The protein below binds the small molecule below.
Small molecule (SMILES): Clc1c(CNc2nccc(Nc3cc(C4CC4)[nH]n3)n2)ccc2nc[nH]c12

Binding-site contacts:
Ligand atom N15 contacts residue LEU100 of chain 1.B at 2.9 Å (h-bond).
Ligand atom N28 contacts residue THR159 of chain 1.B at 3.8 Å.
Ligand atom C16 contacts residue LEU149 of chain 1.B at 3.5 Å (hydrophobic).
Ligand atom N15 contacts residue TYR99 of chain 1.B at 3.6 Å.
Ligand atom C12 contacts residue LEU100 of chain 1.B at 3.4 Å (hydrophobic).
Ligand atom C12 contacts residue TYR99 of chain 1.B at 3.7 Å (hydrophobic).
Ligand atom C24 contacts residue THR159 of chain 1.B at 3.6 Å.
Ligand atom N19 contacts residue LEU100 of chain 1.B at 3.9 Å.
Ligand atom C2 contacts residue LEU149 of chain 1.B at 3.9 Å (hydrophobic).
Ligand atom C11 contacts residue GLY103 of chain 1.B at 3.9 Å.
Ligand atom C18 contacts residue GLU98 of chain 1.B at 3.8 Å.
Ligand atom N28 contacts residue ASP146 of chain 1.B at 2.9 Å (salt-bridge).
Ligand atom C22 contacts residue ALA50 of chain 1.B at 3.6 Å (hydrophobic).
Ligand atom N19 contacts residue TYR99 of chain 1.B at 3.6 Å.
Ligand atom C2 contacts residue ASP146 of chain 1.B at 3.3 Å.
Ligand atom C27 contacts residue ASP160 of chain 1.B at 3.9 Å.
Ligand atom C7 contacts residue ILE29 of chain 1.B at 3.6 Å (hydrophobic).
Ligand atom N21 contacts residue LEU100 of chain 1.B at 2.9 Å (h-bond).
Ligand atom C17 contacts residue LEU149 of chain 1.B at 3.5 Å (hydrophobic).
Ligand atom C16 contacts residue TYR99 of chain 1.B at 3.6 Å (hydrophobic).
Ligand atom C12 contacts residue GLY103 of chain 1.B at 3.7 Å.
Ligand atom N14 contacts residue ILE29 of chain 1.B at 3.8 Å.
Ligand atom N28 contacts residue ASN147 of chain 1.B at 3.1 Å (h-bond).
Ligand atom C16 contacts residue LEU100 of chain 1.B at 3.8 Å (hydrophobic).
Ligand atom N15 contacts residue LEU149 of chain 1.B at 3.8 Å.
Ligand atom N21 contacts residue GLU98 of chain 1.B at 3.6 Å (salt-bridge).
Ligand atom C18 contacts residue LEU149 of chain 1.B at 3.6 Å (hydrophobic).
Ligand atom N21 contacts residue LEU149 of chain 1.B at 3.7 Å.
Ligand atom C23 contacts residue VAL37 of chain 1.B at 3.8 Å (hydrophobic).
Ligand atom N8 contacts residue ILE29 of chain 1.B at 3.6 Å (h-bond).
Ligand atom C13 contacts residue TYR99 of chain 1.B at 3.6 Å (hydrophobic).
Ligand atom N19 contacts residue LEU149 of chain 1.B at 3.7 Å.
Ligand atom C18 contacts residue ALA50 of chain 1.B at 3.8 Å (hydrophobic).
Ligand atom N19 contacts residue GLU98 of chain 1.B at 2.8 Å (salt-bridge).
Ligand atom C3 contacts residue ASP146 of chain 1.B at 3.4 Å.
Ligand atom C27 contacts residue ASN147 of chain 1.B at 3.2 Å.
Ligand atom C27 contacts residue THR159 of chain 1.B at 3.7 Å.
Ligand atom N21 contacts residue TYR99 of chain 1.B at 3.3 Å.
Ligand atom C9 contacts residue ILE29 of chain 1.B at 3.9 Å (hydrophobic).
Ligand atom C13 contacts residue LEU100 of chain 1.B at 3.6 Å (hydrophobic).

Sequence of chain 1.B:
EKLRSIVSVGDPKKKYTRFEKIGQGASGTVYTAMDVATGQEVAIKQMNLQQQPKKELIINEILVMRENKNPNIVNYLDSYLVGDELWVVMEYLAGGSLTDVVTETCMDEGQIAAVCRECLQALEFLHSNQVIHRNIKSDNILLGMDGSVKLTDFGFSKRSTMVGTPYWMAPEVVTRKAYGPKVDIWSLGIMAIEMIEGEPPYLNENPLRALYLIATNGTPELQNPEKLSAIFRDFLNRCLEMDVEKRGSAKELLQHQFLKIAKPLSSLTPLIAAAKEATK